Binding-site contacts:
Ligand atom F1 contacts residue HIS238 of chain 1.A at 4.0 Å.
Ligand atom F2 contacts residue THR241 of chain 1.A at 3.7 Å.
Ligand atom C2 contacts residue MET177 of chain 1.F at 3.9 Å (hydrophobic).
Ligand atom C8 contacts residue NAP1 of chain 1.W at 3.3 Å.
Ligand atom O1 contacts residue HIS238 of chain 1.A at 3.2 Å (h-bond).
Ligand atom O1 contacts residue THR237 of chain 1.A at 4.0 Å.
Ligand atom F3 contacts residue THR237 of chain 1.A at 3.4 Å.
Ligand atom C3 contacts residue ALA233 of chain 1.A at 4.0 Å (hydrophobic).
Ligand atom C4 contacts residue NAP1 of chain 1.W at 3.6 Å.
Ligand atom C3 contacts residue MET177 of chain 1.F at 4.0 Å (hydrophobic).
Ligand atom O1 contacts residue ALA233 of chain 1.A at 4.0 Å.
Ligand atom C6 contacts residue LEU174 of chain 1.F at 3.9 Å (hydrophobic).
Ligand atom O2 contacts residue TRP178 of chain 1.F at 3.8 Å.
Ligand atom C5 contacts residue ILE122 of chain 1.F at 3.8 Å (hydrophobic).
Ligand atom C4 contacts residue MET177 of chain 1.F at 3.9 Å (hydrophobic).
Ligand atom C7 contacts residue LEU174 of chain 1.F at 3.5 Å (hydrophobic).
Ligand atom C6 contacts residue TRP208 of chain 1.A at 3.7 Å (hydrophobic).
Ligand atom F2 contacts residue SER94 of chain 1.F at 3.7 Å.
Ligand atom C6 contacts residue NAP1 of chain 1.W at 3.6 Å.
Ligand atom C5 contacts residue ALA121 of chain 1.F at 4.1 Å (hydrophobic).
Ligand atom O2 contacts residue THR241 of chain 1.A at 2.8 Å (h-bond).
Ligand atom F1 contacts residue NAP1 of chain 1.W at 2.9 Å.
Ligand atom C5 contacts residue MET177 of chain 1.F at 4.0 Å (hydrophobic).
Ligand atom C3 contacts residue NAP1 of chain 1.W at 3.8 Å.
Ligand atom F1 contacts residue THR241 of chain 1.A at 3.1 Å.
Ligand atom F1 contacts residue THR237 of chain 1.A at 3.1 Å.
Ligand atom O2 contacts residue MET177 of chain 1.F at 3.7 Å.
Ligand atom O2 contacts residue LEU174 of chain 1.F at 3.5 Å.
Ligand atom C2 contacts residue NAP1 of chain 1.W at 3.9 Å.
Ligand atom O1 contacts residue THR241 of chain 1.A at 3.9 Å.
Ligand atom C4 contacts residue ILE122 of chain 1.F at 3.7 Å (hydrophobic).
Ligand atom C8 contacts residue THR241 of chain 1.A at 3.8 Å.
Ligand atom C5 contacts residue NAP1 of chain 1.W at 3.9 Å.
Ligand atom C8 contacts residue THR237 of chain 1.A at 3.9 Å.
Ligand atom C5 contacts residue TRP208 of chain 1.A at 3.8 Å (hydrophobic).
Ligand atom C3 contacts residue HIS238 of chain 1.A at 3.8 Å.
Ligand atom C1 contacts residue THR241 of chain 1.A at 3.7 Å.
Ligand atom F3 contacts residue NAP1 of chain 1.W at 3.0 Å.
Ligand atom F2 contacts residue NAP1 of chain 1.W at 3.0 Å.
Ligand atom C7 contacts residue NAP1 of chain 1.W at 3.6 Å.

Sequence of chain 1.A:
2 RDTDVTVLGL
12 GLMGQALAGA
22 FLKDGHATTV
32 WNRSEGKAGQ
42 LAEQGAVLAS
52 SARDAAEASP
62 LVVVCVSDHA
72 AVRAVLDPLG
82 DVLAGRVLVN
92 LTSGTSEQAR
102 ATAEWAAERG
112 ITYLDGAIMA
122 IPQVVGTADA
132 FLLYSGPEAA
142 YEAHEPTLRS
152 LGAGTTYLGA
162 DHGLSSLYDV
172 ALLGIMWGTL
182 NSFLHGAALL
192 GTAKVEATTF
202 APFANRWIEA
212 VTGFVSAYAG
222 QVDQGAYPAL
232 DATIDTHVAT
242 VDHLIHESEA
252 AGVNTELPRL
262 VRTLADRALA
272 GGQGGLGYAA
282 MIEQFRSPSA

This protein binds this small molecule.
Small molecule (SMILES): OC(O)(c1ccccc1)C(F)(F)F

Sequence of chain 1.F:
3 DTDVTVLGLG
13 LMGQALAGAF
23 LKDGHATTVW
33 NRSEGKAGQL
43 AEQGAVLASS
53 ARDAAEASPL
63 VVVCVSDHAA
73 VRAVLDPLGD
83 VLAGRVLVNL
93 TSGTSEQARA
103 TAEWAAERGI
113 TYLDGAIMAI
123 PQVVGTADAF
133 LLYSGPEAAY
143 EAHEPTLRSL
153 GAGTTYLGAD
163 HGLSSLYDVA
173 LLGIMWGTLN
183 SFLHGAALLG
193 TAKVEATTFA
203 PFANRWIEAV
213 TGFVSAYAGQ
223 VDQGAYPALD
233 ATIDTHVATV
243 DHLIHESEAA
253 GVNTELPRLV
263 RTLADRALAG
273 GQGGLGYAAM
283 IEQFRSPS